Binding-site contacts:
Ligand atom P contacts residue SER225 of chain 1.B at 1.7 Å.
Ligand atom O2 contacts residue SER225 of chain 1.B at 2.6 Å (h-bond).
Ligand atom O2 contacts residue TYR222 of chain 1.B at 2.9 Å (h-bond).
Ligand atom C3 contacts residue MET27 of chain 1.B at 4.0 Å (hydrophobic).
Ligand atom C5 contacts residue MET27 of chain 1.B at 3.8 Å (hydrophobic).
Ligand atom C1 contacts residue GLY221 of chain 1.B at 4.3 Å.
Ligand atom P contacts residue TYR222 of chain 1.B at 3.9 Å.
Ligand atom C2 contacts residue GLY221 of chain 1.B at 3.6 Å.
Ligand atom O1 contacts residue SER225 of chain 1.B at 2.6 Å (h-bond).
Ligand atom C2 contacts residue PHE223 of chain 1.B at 3.0 Å (hydrophobic).
Ligand atom O1 contacts residue GLY221 of chain 1.B at 4.4 Å.
Ligand atom O2 contacts residue GLU220 of chain 1.B at 3.1 Å.
Ligand atom O2 contacts residue PHE223 of chain 1.B at 4.3 Å.
Ligand atom C5 contacts residue ASP28 of chain 1.B at 3.4 Å.
Ligand atom O2 contacts residue GLY221 of chain 1.B at 2.2 Å (h-bond).
Ligand atom C6 contacts residue THR31 of chain 1.B at 4.0 Å.
Ligand atom C1 contacts residue PHE223 of chain 1.B at 2.9 Å (hydrophobic).
Ligand atom C2 contacts residue SER225 of chain 1.B at 4.3 Å.
Ligand atom C2 contacts residue LEU24 of chain 1.B at 4.3 Å (hydrophobic).
Ligand atom C4 contacts residue MET27 of chain 1.B at 3.9 Å (hydrophobic).
Ligand atom P contacts residue GLY221 of chain 1.B at 3.7 Å.
Ligand atom C6 contacts residue MET27 of chain 1.B at 4.0 Å (hydrophobic).
Ligand atom C3 contacts residue PHE223 of chain 1.B at 4.1 Å (hydrophobic).
Ligand atom C6 contacts residue ASP28 of chain 1.B at 3.6 Å.
Ligand atom C1 contacts residue SER225 of chain 1.B at 2.9 Å.
Ligand atom C7 contacts residue SER225 of chain 1.B at 3.6 Å.
Ligand atom C5 contacts residue LEU24 of chain 1.B at 3.5 Å (hydrophobic).
Ligand atom C3 contacts residue LEU24 of chain 1.B at 4.4 Å (hydrophobic).
Ligand atom C4 contacts residue LEU24 of chain 1.B at 3.8 Å (hydrophobic).
Ligand atom P contacts residue PHE223 of chain 1.B at 3.8 Å.
Ligand atom C2 contacts residue TYR222 of chain 1.B at 3.4 Å (hydrophobic).
Ligand atom C7 contacts residue GLY221 of chain 1.B at 4.0 Å.
Ligand atom C1 contacts residue TYR222 of chain 1.B at 3.7 Å (hydrophobic).

A protein and the small-molecule ligand that binds it are described below.
Small molecule (SMILES): CCCCCC[P](=O)(O)OC

Sequence of chain 1.B:
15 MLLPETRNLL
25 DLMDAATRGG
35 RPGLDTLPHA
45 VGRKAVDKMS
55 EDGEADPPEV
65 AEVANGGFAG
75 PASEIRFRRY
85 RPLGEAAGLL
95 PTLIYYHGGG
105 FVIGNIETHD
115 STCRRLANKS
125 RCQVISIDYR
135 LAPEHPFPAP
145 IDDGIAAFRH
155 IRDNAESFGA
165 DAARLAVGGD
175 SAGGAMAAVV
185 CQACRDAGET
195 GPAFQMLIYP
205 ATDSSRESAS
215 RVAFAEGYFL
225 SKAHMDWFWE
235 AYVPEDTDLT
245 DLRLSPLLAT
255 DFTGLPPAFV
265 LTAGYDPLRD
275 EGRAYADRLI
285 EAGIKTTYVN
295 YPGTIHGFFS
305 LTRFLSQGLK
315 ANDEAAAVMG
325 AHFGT